This protein binds this small molecule.
Small molecule (SMILES): OC(C(F)(F)F)C(F)(F)F

Sequence of chain 1.A:
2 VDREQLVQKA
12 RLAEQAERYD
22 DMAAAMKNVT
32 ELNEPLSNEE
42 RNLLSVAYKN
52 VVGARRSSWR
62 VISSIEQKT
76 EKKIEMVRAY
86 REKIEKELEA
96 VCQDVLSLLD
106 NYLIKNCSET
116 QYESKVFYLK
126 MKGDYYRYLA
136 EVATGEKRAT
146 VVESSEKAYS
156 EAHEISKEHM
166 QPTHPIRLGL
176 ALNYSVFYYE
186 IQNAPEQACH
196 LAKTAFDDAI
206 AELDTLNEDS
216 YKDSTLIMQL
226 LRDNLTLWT

Binding-site contacts:
Ligand atom F10 contacts residue PRO9 of chain 1.B at 3.5 Å.
Ligand atom O4 contacts residue VAL47 of chain 1.A at 3.9 Å.
Ligand atom F8 contacts residue ASN43 of chain 1.A at 3.7 Å.
Ligand atom C3 contacts residue CYS11 of chain 1.B at 4.0 Å (hydrophobic).
Ligand atom F10 contacts residue VAL47 of chain 1.A at 3.9 Å.
Ligand atom F7 contacts residue SER13 of chain 1.B at 3.3 Å.
Ligand atom O4 contacts residue PRO9 of chain 1.B at 4.2 Å.
Ligand atom C1 contacts residue SER13 of chain 1.B at 4.0 Å.
Ligand atom C2 contacts residue GLU15 of chain 1.A at 3.3 Å.
Ligand atom F5 contacts residue CYS14 of chain 1.B at 3.3 Å.
Ligand atom F5 contacts residue SER13 of chain 1.B at 3.5 Å.
Ligand atom O4 contacts residue LYS18 of chain 1.B at 4.3 Å.
Ligand atom F10 contacts residue ASN43 of chain 1.A at 3.7 Å.
Ligand atom F10 contacts residue CYS11 of chain 1.B at 2.9 Å.
Ligand atom F6 contacts residue GLU15 of chain 1.A at 3.7 Å.
Ligand atom F5 contacts residue CYS11 of chain 1.B at 3.3 Å.
Ligand atom C2 contacts residue LEU44 of chain 1.A at 4.3 Å (hydrophobic).
Ligand atom F9 contacts residue MET23 of chain 1.A at 4.5 Å.
Ligand atom F8 contacts residue SER13 of chain 1.B at 4.3 Å.
Ligand atom O4 contacts residue GLU15 of chain 1.A at 2.5 Å (salt-bridge).
Ligand atom F8 contacts residue LEU44 of chain 1.A at 3.9 Å.
Ligand atom F9 contacts residue VAL47 of chain 1.A at 3.3 Å.
Ligand atom C3 contacts residue LEU44 of chain 1.A at 4.1 Å (hydrophobic).
Ligand atom C3 contacts residue ASN43 of chain 1.A at 4.0 Å.
Ligand atom F9 contacts residue ASN43 of chain 1.A at 3.2 Å.
Ligand atom F8 contacts residue CYS11 of chain 1.B at 3.9 Å.
Ligand atom F6 contacts residue SER13 of chain 1.B at 4.0 Å.
Ligand atom C3 contacts residue GLU15 of chain 1.A at 4.3 Å.
Ligand atom C1 contacts residue CYS11 of chain 1.B at 4.4 Å (hydrophobic).
Ligand atom C1 contacts residue GLU15 of chain 1.A at 4.0 Å.
Ligand atom C1 contacts residue CYS14 of chain 1.B at 4.4 Å (hydrophobic).
Ligand atom C3 contacts residue VAL47 of chain 1.A at 4.1 Å (hydrophobic).
Ligand atom F8 contacts residue GLU40 of chain 1.A at 4.2 Å.
Ligand atom F6 contacts residue LYS18 of chain 1.B at 4.5 Å.
Ligand atom F9 contacts residue GLU15 of chain 1.A at 4.1 Å.
Ligand atom F9 contacts residue LEU44 of chain 1.A at 3.4 Å.

Sequence of chain 1.B:
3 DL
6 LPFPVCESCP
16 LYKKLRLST